The small molecule below binds the protein below.
Small molecule (SMILES): Cc1ccc(C(=O)Nc2ccc(CN3CCN(C)CC3)c(C(F)(F)F)c2)cc1C#Cc1cnc2cccnn12

Binding-site contacts:
Ligand atom C23 contacts residue ILE169 of chain 1.A at 3.0 Å (hydrophobic).
Ligand atom C11 contacts residue ALA59 of chain 1.A at 3.4 Å (hydrophobic).
Ligand atom C11 contacts residue VAL60 of chain 1.A at 3.4 Å (hydrophobic).
Ligand atom C21 contacts residue ASP190 of chain 1.A at 3.3 Å.
Ligand atom C7 contacts residue THR108 of chain 1.A at 3.4 Å.
Ligand atom C24 contacts residue CYS168 of chain 1.A at 3.3 Å (hydrophobic).
Ligand atom C6 contacts residue THR108 of chain 1.A at 3.5 Å.
Ligand atom O1 contacts residue CYS189 of chain 1.A at 3.0 Å.
Ligand atom C22 contacts residue HIS170 of chain 1.A at 3.1 Å.
Ligand atom C25 contacts residue HIS170 of chain 1.A at 3.4 Å.
Ligand atom C13 contacts residue GLU78 of chain 1.A at 3.5 Å.
Ligand atom F2 contacts residue ILE91 of chain 1.A at 3.6 Å.
Ligand atom C2 contacts residue ALA59 of chain 1.A at 3.5 Å (hydrophobic).
Ligand atom F3 contacts residue LEU85 of chain 1.A at 3.2 Å.
Ligand atom C24 contacts residue ILE169 of chain 1.A at 3.4 Å (hydrophobic).
Ligand atom C2 contacts residue LEU179 of chain 1.A at 3.4 Å (hydrophobic).
Ligand atom C1 contacts residue GLU109 of chain 1.A at 3.4 Å.
Ligand atom C12 contacts residue ASP190 of chain 1.A at 3.3 Å.
Ligand atom N2 contacts residue GLU78 of chain 1.A at 2.6 Å (salt-bridge).
Ligand atom C11 contacts residue LYS61 of chain 1.A at 3.3 Å.
Ligand atom N1 contacts residue CYS111 of chain 1.A at 2.7 Å (h-bond).
Ligand atom O1 contacts residue VAL92 of chain 1.A at 3.4 Å.
Ligand atom N4 contacts residue ILE169 of chain 1.A at 3.0 Å (h-bond).
Ligand atom C14 contacts residue GLU78 of chain 1.A at 3.3 Å.
Ligand atom C12 contacts residue GLU78 of chain 1.A at 3.5 Å.
Ligand atom F1 contacts residue HIS170 of chain 1.A at 3.3 Å.
Ligand atom C1 contacts residue CYS111 of chain 1.A at 3.5 Å (hydrophobic).
Ligand atom N2 contacts residue ASP190 of chain 1.A at 3.3 Å (salt-bridge).
Ligand atom C1 contacts residue LEU179 of chain 1.A at 3.5 Å (hydrophobic).
Ligand atom C21 contacts residue HIS170 of chain 1.A at 3.5 Å.
Ligand atom C8 contacts residue GLU78 of chain 1.A at 3.0 Å.
Ligand atom C22 contacts residue ASP190 of chain 1.A at 3.3 Å.
Ligand atom N4 contacts residue HIS170 of chain 1.A at 3.0 Å (h-bond).
Ligand atom O1 contacts residue ASP190 of chain 1.A at 2.9 Å (salt-bridge).
Ligand atom N81 contacts residue PHE191 of chain 1.A at 3.4 Å.
Ligand atom F2 contacts residue ILE188 of chain 1.A at 3.2 Å.
Ligand atom C81 contacts residue CYS111 of chain 1.A at 3.6 Å (hydrophobic).
Ligand atom C25 contacts residue ARG171 of chain 1.A at 3.3 Å.
Ligand atom C1 contacts residue ALA59 of chain 1.A at 3.4 Å (hydrophobic).
Ligand atom C11 contacts residue THR108 of chain 1.A at 3.4 Å.

Sequence of chain 1.A:
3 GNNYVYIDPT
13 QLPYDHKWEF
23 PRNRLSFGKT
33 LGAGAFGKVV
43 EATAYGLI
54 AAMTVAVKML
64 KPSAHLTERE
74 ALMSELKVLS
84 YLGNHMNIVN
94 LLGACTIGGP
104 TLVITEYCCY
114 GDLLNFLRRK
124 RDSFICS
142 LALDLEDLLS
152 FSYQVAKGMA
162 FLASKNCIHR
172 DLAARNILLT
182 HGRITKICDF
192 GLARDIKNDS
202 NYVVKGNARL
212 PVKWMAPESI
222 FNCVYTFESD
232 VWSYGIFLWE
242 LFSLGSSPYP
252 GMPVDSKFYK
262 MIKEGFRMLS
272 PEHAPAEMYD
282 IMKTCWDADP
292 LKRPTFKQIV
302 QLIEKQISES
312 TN